Binding-site contacts:
Ligand atom C28 contacts residue TRP143 of chain 1.A at 3.4 Å (hydrophobic).
Ligand atom N3 contacts residue MET91 of chain 1.A at 3.1 Å (h-bond).
Ligand atom C24 contacts residue D1D1 of chain 1.D at 3.6 Å.
Ligand atom C8 contacts residue LYS144 of chain 1.A at 3.6 Å.
Ligand atom C13 contacts residue ASN170 of chain 1.A at 3.2 Å.
Ligand atom C32 contacts residue TRP143 of chain 1.A at 3.6 Å (hydrophobic).
Ligand atom C16 contacts residue GLU199 of chain 1.A at 3.2 Å.
Ligand atom C4 contacts residue GLY117 of chain 1.A at 3.6 Å.
Ligand atom N15 contacts residue TRP143 of chain 1.A at 3.5 Å.
Ligand atom N3 contacts residue GLU90 of chain 1.A at 3.5 Å.
Ligand atom F27 contacts residue D1D1 of chain 1.D at 3.3 Å.
Ligand atom F27 contacts residue NHE1 of chain 1.E at 3.6 Å.
Ligand atom O22 contacts residue ASN170 of chain 1.A at 2.9 Å (h-bond).
Ligand atom O23 contacts residue GLU199 of chain 1.A at 2.5 Å (salt-bridge).
Ligand atom N33 contacts residue GLN120 of chain 1.A at 3.0 Å (h-bond).
Ligand atom N19 contacts residue ASP141 of chain 1.A at 3.6 Å.
Ligand atom C14 contacts residue SER119 of chain 1.A at 3.6 Å.
Ligand atom C13 contacts residue MG1 of chain 1.B at 2.9 Å.
Ligand atom C29 contacts residue HIS142 of chain 1.A at 3.3 Å.
Ligand atom N33 contacts residue SER119 of chain 1.A at 3.1 Å (h-bond).
Ligand atom O23 contacts residue ASN170 of chain 1.A at 2.8 Å (h-bond).
Ligand atom C8 contacts residue ASN170 of chain 1.A at 3.2 Å.
Ligand atom C8 contacts residue MG1 of chain 1.B at 2.9 Å.
Ligand atom N10 contacts residue ALA118 of chain 1.A at 3.5 Å.
Ligand atom N15 contacts residue MET91 of chain 1.A at 3.5 Å (h-bond).
Ligand atom C16 contacts residue ASN170 of chain 1.A at 3.5 Å.
Ligand atom O22 contacts residue MG1 of chain 1.B at 2.1 Å.
Ligand atom O23 contacts residue MG1 of chain 1.B at 2.1 Å.
Ligand atom C4 contacts residue SER119 of chain 1.A at 3.5 Å.
Ligand atom N10 contacts residue SER119 of chain 1.A at 2.9 Å (h-bond).
Ligand atom O22 contacts residue ASP141 of chain 1.A at 2.9 Å (salt-bridge).
Ligand atom C5 contacts residue MET91 of chain 1.A at 3.5 Å (hydrophobic).
Ligand atom C13 contacts residue GLU199 of chain 1.A at 3.1 Å.
Ligand atom C11 contacts residue LYS144 of chain 1.A at 3.5 Å.
Ligand atom O23 contacts residue ASP169 of chain 1.A at 3.2 Å (salt-bridge).
Ligand atom C5 contacts residue HIS142 of chain 1.A at 3.6 Å.
Ligand atom O22 contacts residue LYS144 of chain 1.A at 3.0 Å (salt-bridge).
Ligand atom C1 contacts residue MET91 of chain 1.A at 3.6 Å (hydrophobic).
Ligand atom C7 contacts residue GLU90 of chain 1.A at 3.3 Å.
Ligand atom N19 contacts residue LYS144 of chain 1.A at 3.2 Å (salt-bridge).

Sequence of chain 1.A:
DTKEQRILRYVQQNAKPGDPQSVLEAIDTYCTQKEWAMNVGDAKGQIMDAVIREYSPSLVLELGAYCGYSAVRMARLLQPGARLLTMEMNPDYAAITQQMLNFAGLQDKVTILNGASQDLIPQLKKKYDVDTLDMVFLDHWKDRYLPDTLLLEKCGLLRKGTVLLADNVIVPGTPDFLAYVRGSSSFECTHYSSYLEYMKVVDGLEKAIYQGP

The small molecule below binds the protein below.
Small molecule (SMILES): Nc1ncc2ncn(CCCCCNC(=O)c3cc(-c4ccc(F)cc4)cc(O)c3O)c2n1